Sequence of chain 2.A:
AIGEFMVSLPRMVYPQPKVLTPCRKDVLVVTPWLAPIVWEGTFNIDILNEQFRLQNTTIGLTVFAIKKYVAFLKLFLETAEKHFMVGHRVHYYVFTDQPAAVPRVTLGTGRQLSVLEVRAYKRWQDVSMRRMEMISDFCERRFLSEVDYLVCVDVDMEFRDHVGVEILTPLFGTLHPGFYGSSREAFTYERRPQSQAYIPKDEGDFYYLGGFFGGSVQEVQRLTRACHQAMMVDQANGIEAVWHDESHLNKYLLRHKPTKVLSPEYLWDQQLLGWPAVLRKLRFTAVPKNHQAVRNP

Binding-site contacts:
Ligand atom C4 contacts residue TRP243 of chain 2.A at 3.6 Å (hydrophobic).
Ligand atom O2F contacts residue HIS291 of chain 2.A at 2.8 Å.
Ligand atom O6 contacts residue TRP243 of chain 2.A at 3.4 Å (h-bond).
Ligand atom O6 contacts residue THR188 of chain 2.A at 2.7 Å (h-bond).
Ligand atom C5 contacts residue TRP243 of chain 2.A at 3.6 Å (hydrophobic).
Ligand atom C16 contacts residue PHE179 of chain 2.A at 3.9 Å (hydrophobic).
Ligand atom C6 contacts residue PHE179 of chain 2.A at 4.0 Å (hydrophobic).
Ligand atom C1 contacts residue HIS176 of chain 2.A at 3.8 Å.
Ligand atom O4 contacts residue HIS176 of chain 2.A at 2.9 Å.
Ligand atom C3 contacts residue UDP1 of chain 2.D at 3.7 Å.
Ligand atom C6 contacts residue TYR207 of chain 2.A at 3.7 Å (hydrophobic).
Ligand atom O4 contacts residue GLU246 of chain 2.A at 2.6 Å (salt-bridge).
Ligand atom O6 contacts residue PHE179 of chain 2.A at 3.5 Å.
Ligand atom C12 contacts residue LEU272 of chain 2.A at 3.8 Å (hydrophobic).
Ligand atom O3F contacts residue HIS291 of chain 2.A at 3.2 Å.
Ligand atom O4F contacts residue ALA286 of chain 2.A at 3.9 Å.
Ligand atom C3 contacts residue TRP243 of chain 2.A at 3.8 Å (hydrophobic).
Ligand atom O1 contacts residue HIS176 of chain 2.A at 3.4 Å (h-bond).
Ligand atom C6F contacts residue ASP269 of chain 2.A at 3.8 Å.
Ligand atom C2F contacts residue HIS291 of chain 2.A at 3.8 Å.
Ligand atom C14 contacts residue PHE179 of chain 2.A at 3.8 Å (hydrophobic).
Ligand atom O4F contacts residue ASP269 of chain 2.A at 2.6 Å (salt-bridge).
Ligand atom C1F contacts residue UDP1 of chain 2.D at 3.7 Å.
Ligand atom O5 contacts residue PHE179 of chain 2.A at 3.8 Å.
Ligand atom C2 contacts residue HIS176 of chain 2.A at 3.8 Å.
Ligand atom C6 contacts residue TRP243 of chain 2.A at 3.5 Å (hydrophobic).
Ligand atom C11 contacts residue HIS176 of chain 2.A at 4.0 Å.
Ligand atom C6F contacts residue PRO177 of chain 2.A at 4.0 Å (hydrophobic).
Ligand atom C4 contacts residue HIS176 of chain 2.A at 3.9 Å.
Ligand atom C2F contacts residue UDP1 of chain 2.D at 3.3 Å.
Ligand atom O2F contacts residue UDP1 of chain 2.D at 2.7 Å (h-bond).
Ligand atom C5 contacts residue HIS176 of chain 2.A at 3.9 Å.
Ligand atom C3F contacts residue HIS291 of chain 2.A at 4.0 Å.
Ligand atom C4F contacts residue LEU272 of chain 2.A at 4.0 Å (hydrophobic).
Ligand atom C4 contacts residue GLU246 of chain 2.A at 3.5 Å.
Ligand atom C14 contacts residue GLY178 of chain 2.A at 3.8 Å.
Ligand atom C6 contacts residue THR188 of chain 2.A at 3.3 Å.
Ligand atom C4F contacts residue ASP269 of chain 2.A at 3.2 Å.
Ligand atom C6 contacts residue GLU246 of chain 2.A at 3.5 Å.
Ligand atom O5 contacts residue HIS176 of chain 2.A at 3.2 Å.

The protein below binds the small molecule below.
Small molecule (SMILES): CCCCCCCCO[C@@H]1O[C@H](CO)[C@H](O)C[C@H]1O[C@@H]1O[C@@H](C)[C@@H](O)[C@@H](O)[C@@H]1O